A small-molecule ligand and the protein it binds are described below.
Small molecule (SMILES): Nc1nc(=O)c2ncn([C@@H]3O[C@H](CO)[C@@H](O[P](=O)(O)OC[C@H]4O[C@@H](n5cnc6c(N)ncnc65)[C@H](O)[C@@H]4O)[C@H]3O)c2[nH]1

Binding-site contacts:
Ligand atom P contacts residue LYS892 of chain 1.C at 3.9 Å.
Ligand atom O4' contacts residue GLY538 of chain 1.D at 4.3 Å.
Ligand atom O4' contacts residue ASP539 of chain 1.D at 4.2 Å.
Ligand atom C5' contacts residue ASP537 of chain 1.D at 3.6 Å.
Ligand atom O2' contacts residue MG1 of chain 1.M at 3.1 Å.
Ligand atom C3' contacts residue ASP539 of chain 1.D at 3.5 Å.
Ligand atom C3' contacts residue MG1 of chain 1.M at 3.0 Å.
Ligand atom O4' contacts residue HIS1035 of chain 1.C at 3.8 Å.
Ligand atom OP1 contacts residue LYS892 of chain 1.C at 2.8 Å (salt-bridge).
Ligand atom C4' contacts residue ASP539 of chain 1.D at 3.5 Å.
Ligand atom P contacts residue LYS884 of chain 1.C at 4.1 Å.
Ligand atom O2' contacts residue ASP537 of chain 1.D at 4.4 Å.
Ligand atom C2' contacts residue MG1 of chain 1.M at 3.5 Å.
Ligand atom C4' contacts residue ASP537 of chain 1.D at 3.5 Å.
Ligand atom O3' contacts residue LYS884 of chain 1.C at 3.6 Å.
Ligand atom O4' contacts residue RFP1 of chain 1.J at 3.8 Å.
Ligand atom N7 contacts residue RFP1 of chain 1.J at 4.2 Å.
Ligand atom C1' contacts residue ASP539 of chain 1.D at 4.3 Å.
Ligand atom OP1 contacts residue LYS884 of chain 1.C at 3.2 Å (salt-bridge).
Ligand atom O2' contacts residue ASP539 of chain 1.D at 2.4 Å (salt-bridge).
Ligand atom O5' contacts residue LYS892 of chain 1.C at 4.2 Å.
Ligand atom C4' contacts residue HIS1035 of chain 1.C at 3.7 Å.
Ligand atom C3' contacts residue ASP537 of chain 1.D at 3.6 Å.
Ligand atom O3' contacts residue MG1 of chain 1.M at 1.8 Å.
Ligand atom O5' contacts residue RFP1 of chain 1.J at 3.2 Å.
Ligand atom C5' contacts residue RFP1 of chain 1.J at 3.9 Å.
Ligand atom O2' contacts residue ARG500 of chain 1.D at 3.1 Å (salt-bridge).
Ligand atom O3' contacts residue ASP539 of chain 1.D at 3.1 Å (salt-bridge).
Ligand atom C8 contacts residue RFP1 of chain 1.J at 3.8 Å.
Ligand atom C5' contacts residue HIS1035 of chain 1.C at 4.4 Å.
Ligand atom C2' contacts residue ASP539 of chain 1.D at 3.5 Å.
Ligand atom O3' contacts residue ASP535 of chain 1.D at 3.6 Å (salt-bridge).
Ligand atom O2' contacts residue HIS1035 of chain 1.C at 4.2 Å.
Ligand atom O5' contacts residue HIS1035 of chain 1.C at 3.9 Å.
Ligand atom O3' contacts residue ASP537 of chain 1.D at 2.8 Å (salt-bridge).
Ligand atom C4' contacts residue MG1 of chain 1.M at 3.8 Å.
Ligand atom C2' contacts residue ARG500 of chain 1.D at 3.9 Å.
Ligand atom C5' contacts residue LYS892 of chain 1.C at 4.4 Å.
Ligand atom O5' contacts residue GLN614 of chain 1.C at 2.8 Å (h-bond).
Ligand atom C5' contacts residue GLN614 of chain 1.C at 3.5 Å.

Sequence of chain 1.D:
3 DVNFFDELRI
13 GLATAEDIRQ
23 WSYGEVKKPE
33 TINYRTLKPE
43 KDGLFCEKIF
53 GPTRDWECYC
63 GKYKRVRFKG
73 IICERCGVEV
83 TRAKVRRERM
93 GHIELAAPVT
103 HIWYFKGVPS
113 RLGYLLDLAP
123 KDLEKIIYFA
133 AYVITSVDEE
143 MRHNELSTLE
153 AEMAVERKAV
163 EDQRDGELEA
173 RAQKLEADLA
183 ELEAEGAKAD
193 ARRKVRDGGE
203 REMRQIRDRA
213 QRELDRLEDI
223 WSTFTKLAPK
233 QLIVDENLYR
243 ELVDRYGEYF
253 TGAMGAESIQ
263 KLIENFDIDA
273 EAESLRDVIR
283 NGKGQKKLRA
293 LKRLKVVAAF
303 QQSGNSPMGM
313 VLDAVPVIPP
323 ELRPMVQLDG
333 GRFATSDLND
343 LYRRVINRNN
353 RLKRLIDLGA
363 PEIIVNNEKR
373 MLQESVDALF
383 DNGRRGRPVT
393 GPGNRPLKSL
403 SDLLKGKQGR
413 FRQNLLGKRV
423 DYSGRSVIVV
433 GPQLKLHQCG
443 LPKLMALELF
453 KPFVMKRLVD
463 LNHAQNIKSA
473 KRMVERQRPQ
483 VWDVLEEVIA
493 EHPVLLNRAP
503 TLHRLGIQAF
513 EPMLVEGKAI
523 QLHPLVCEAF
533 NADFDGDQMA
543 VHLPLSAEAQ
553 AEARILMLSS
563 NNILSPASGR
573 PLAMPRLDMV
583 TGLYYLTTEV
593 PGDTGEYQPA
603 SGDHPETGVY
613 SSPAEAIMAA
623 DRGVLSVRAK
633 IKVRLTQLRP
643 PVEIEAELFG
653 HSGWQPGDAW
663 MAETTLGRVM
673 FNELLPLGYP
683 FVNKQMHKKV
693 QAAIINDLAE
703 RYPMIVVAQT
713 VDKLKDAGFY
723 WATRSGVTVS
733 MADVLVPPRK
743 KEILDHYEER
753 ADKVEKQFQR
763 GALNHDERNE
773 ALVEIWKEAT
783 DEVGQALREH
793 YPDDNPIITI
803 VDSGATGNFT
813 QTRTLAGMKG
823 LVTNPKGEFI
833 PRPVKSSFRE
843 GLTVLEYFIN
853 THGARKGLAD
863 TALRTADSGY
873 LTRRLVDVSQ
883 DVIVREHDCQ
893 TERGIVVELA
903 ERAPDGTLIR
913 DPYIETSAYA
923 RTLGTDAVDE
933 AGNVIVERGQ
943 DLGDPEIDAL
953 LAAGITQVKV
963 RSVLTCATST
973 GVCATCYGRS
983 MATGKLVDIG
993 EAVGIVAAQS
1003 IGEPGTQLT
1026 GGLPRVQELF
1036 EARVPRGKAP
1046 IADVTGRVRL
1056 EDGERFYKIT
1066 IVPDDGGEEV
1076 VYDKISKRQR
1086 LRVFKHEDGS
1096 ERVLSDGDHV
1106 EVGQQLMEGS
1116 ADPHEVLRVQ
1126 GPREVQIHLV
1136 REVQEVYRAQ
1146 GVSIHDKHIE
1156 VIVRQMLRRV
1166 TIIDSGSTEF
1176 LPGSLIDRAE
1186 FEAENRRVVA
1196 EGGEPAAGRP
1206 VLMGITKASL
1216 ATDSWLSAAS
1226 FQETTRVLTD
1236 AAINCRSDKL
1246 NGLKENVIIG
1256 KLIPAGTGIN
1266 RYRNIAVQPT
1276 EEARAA

Sequence of chain 1.C:
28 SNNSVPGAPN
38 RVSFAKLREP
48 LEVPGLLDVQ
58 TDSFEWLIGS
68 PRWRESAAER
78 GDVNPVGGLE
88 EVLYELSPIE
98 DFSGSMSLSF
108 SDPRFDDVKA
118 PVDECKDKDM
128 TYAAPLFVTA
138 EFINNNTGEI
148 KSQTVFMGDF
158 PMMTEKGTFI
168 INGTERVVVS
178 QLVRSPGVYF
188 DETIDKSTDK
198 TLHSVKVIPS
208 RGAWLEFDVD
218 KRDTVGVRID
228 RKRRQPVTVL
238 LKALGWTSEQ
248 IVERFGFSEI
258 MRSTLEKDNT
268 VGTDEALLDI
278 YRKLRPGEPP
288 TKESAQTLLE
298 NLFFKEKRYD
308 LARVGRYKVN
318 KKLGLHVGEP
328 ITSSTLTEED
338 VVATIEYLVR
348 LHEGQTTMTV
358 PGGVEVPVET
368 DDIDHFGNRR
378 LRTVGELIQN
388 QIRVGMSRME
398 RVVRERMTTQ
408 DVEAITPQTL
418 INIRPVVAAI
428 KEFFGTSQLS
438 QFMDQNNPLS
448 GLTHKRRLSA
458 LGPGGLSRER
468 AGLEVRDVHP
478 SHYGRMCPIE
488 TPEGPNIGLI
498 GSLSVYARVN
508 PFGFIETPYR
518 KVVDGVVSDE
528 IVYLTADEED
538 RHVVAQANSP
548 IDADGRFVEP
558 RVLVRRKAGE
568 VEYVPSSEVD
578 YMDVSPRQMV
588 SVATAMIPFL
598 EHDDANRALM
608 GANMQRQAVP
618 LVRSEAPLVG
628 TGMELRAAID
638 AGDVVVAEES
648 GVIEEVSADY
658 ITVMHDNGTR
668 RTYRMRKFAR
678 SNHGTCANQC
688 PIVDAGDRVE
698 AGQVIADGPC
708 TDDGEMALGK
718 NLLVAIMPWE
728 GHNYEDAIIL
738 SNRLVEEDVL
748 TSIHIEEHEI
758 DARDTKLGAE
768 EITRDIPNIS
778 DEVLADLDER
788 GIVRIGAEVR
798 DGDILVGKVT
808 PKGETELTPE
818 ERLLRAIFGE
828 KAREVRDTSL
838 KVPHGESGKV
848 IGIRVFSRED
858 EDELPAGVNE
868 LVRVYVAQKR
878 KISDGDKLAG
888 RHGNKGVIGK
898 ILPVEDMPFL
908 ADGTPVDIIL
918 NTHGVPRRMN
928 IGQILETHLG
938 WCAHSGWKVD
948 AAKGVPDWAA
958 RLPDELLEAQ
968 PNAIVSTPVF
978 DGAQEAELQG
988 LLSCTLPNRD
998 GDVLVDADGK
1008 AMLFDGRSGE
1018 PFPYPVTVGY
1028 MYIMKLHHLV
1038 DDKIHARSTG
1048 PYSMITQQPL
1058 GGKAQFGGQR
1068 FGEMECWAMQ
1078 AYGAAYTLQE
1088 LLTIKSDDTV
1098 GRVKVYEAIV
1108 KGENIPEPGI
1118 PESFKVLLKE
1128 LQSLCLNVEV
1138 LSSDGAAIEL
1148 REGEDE